Sequence of chain 1.C:
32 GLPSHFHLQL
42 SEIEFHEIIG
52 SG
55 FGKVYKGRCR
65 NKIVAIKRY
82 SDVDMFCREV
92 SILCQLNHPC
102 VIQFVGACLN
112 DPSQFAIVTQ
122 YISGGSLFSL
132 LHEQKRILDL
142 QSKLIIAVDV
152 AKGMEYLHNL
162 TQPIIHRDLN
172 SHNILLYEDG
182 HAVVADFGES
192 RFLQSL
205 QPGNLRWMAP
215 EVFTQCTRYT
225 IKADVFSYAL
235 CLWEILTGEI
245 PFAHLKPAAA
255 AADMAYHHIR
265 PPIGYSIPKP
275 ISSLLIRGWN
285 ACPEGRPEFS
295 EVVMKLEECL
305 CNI

Binding-site contacts:
Ligand atom C12 contacts residue LEU176 of chain 1.C at 3.4 Å (hydrophobic).
Ligand atom C13 contacts residue ILE50 of chain 1.C at 3.9 Å (hydrophobic).
Ligand atom N26 contacts residue ILE123 of chain 1.C at 2.9 Å (h-bond).
Ligand atom C20 contacts residue SER124 of chain 1.C at 3.8 Å.
Ligand atom C21 contacts residue TYR122 of chain 1.C at 3.3 Å (hydrophobic).
Ligand atom S03 contacts residue ASP187 of chain 1.C at 3.8 Å.
Ligand atom C21 contacts residue GLY126 of chain 1.C at 3.7 Å.
Ligand atom C16 contacts residue ILE123 of chain 1.C at 3.5 Å (hydrophobic).
Ligand atom N28 contacts residue ALA69 of chain 1.C at 3.6 Å.
Ligand atom O05 contacts residue ALA186 of chain 1.C at 3.9 Å.
Ligand atom C13 contacts residue LEU176 of chain 1.C at 3.7 Å (hydrophobic).
Ligand atom C01 contacts residue ALA69 of chain 1.C at 3.4 Å (hydrophobic).
Ligand atom C01 contacts residue THR120 of chain 1.C at 3.4 Å.
Ligand atom C20 contacts residue GLY126 of chain 1.C at 4.0 Å.
Ligand atom C14 contacts residue LEU176 of chain 1.C at 3.8 Å (hydrophobic).
Ligand atom N15 contacts residue TYR122 of chain 1.C at 3.6 Å.
Ligand atom N15 contacts residue ILE123 of chain 1.C at 2.7 Å (h-bond).
Ligand atom C27 contacts residue TYR122 of chain 1.C at 3.9 Å (hydrophobic).
Ligand atom N02 contacts residue THR120 of chain 1.C at 2.7 Å (h-bond).
Ligand atom C27 contacts residue GLN121 of chain 1.C at 3.8 Å.
Ligand atom C07 contacts residue LYS71 of chain 1.C at 3.9 Å.
Ligand atom N26 contacts residue LEU176 of chain 1.C at 3.6 Å.
Ligand atom C20 contacts residue TYR122 of chain 1.C at 3.5 Å (hydrophobic).
Ligand atom C21 contacts residue ILE123 of chain 1.C at 3.2 Å (hydrophobic).
Ligand atom C27 contacts residue ILE123 of chain 1.C at 3.6 Å (hydrophobic).
Ligand atom C08 contacts residue VAL58 of chain 1.C at 3.9 Å (hydrophobic).
Ligand atom N26 contacts residue TYR122 of chain 1.C at 3.7 Å.
Ligand atom C14 contacts residue ILE123 of chain 1.C at 3.6 Å (hydrophobic).
Ligand atom C27 contacts residue ALA69 of chain 1.C at 3.7 Å (hydrophobic).
Ligand atom O05 contacts residue ASP187 of chain 1.C at 2.9 Å (salt-bridge).
Ligand atom O04 contacts residue LYS71 of chain 1.C at 3.8 Å.
Ligand atom C01 contacts residue ILE118 of chain 1.C at 3.6 Å (hydrophobic).
Ligand atom C07 contacts residue ASP187 of chain 1.C at 3.3 Å.
Ligand atom C08 contacts residue ASP187 of chain 1.C at 3.1 Å.
Ligand atom C27 contacts residue LEU176 of chain 1.C at 3.4 Å (hydrophobic).
Ligand atom C16 contacts residue TYR122 of chain 1.C at 3.6 Å (hydrophobic).
Ligand atom O04 contacts residue ASP187 of chain 1.C at 3.8 Å.
Ligand atom N28 contacts residue LEU176 of chain 1.C at 3.3 Å.
Ligand atom C21 contacts residue SER124 of chain 1.C at 3.6 Å.
Ligand atom C01 contacts residue LYS71 of chain 1.C at 3.8 Å.

This protein binds this small molecule.
Small molecule (SMILES): CNS(=O)(=O)c1cccc(Nc2cc(Nc3ccc(C(F)(F)F)cc3)ncn2)c1